The small molecule below binds the protein below.
Small molecule (SMILES): O=C(O)CO

Binding-site contacts:
Ligand atom C contacts residue GLU31 of chain 1.CA at 4.4 Å.
Ligand atom OXT contacts residue FE1 of chain 1.WC at 2.5 Å.
Ligand atom OXT contacts residue GLU32 of chain 1.CA at 3.7 Å.
Ligand atom CA contacts residue ALA35 of chain 1.CA at 3.9 Å (hydrophobic).
Ligand atom C contacts residue GLU32 of chain 1.CA at 4.4 Å.
Ligand atom OXT contacts residue ALA35 of chain 1.AA at 4.0 Å.
Ligand atom C contacts residue GLU62 of chain 1.AA at 4.1 Å.
Ligand atom O contacts residue ALA35 of chain 1.CA at 3.6 Å.
Ligand atom C contacts residue ALA35 of chain 1.AA at 3.6 Å (hydrophobic).
Ligand atom O contacts residue GLU32 of chain 1.AA at 3.8 Å.
Ligand atom O contacts residue GLU31 of chain 1.AA at 3.8 Å.
Ligand atom CA contacts residue FE1 of chain 1.WC at 4.0 Å.
Ligand atom O2 contacts residue FE1 of chain 1.WC at 3.5 Å.
Ligand atom OXT contacts residue ALA35 of chain 1.CA at 4.0 Å.
Ligand atom OXT contacts residue GLU62 of chain 1.CA at 3.0 Å (salt-bridge).
Ligand atom O contacts residue GLU62 of chain 1.CA at 4.0 Å.
Ligand atom O2 contacts residue GLU62 of chain 1.AA at 3.6 Å (salt-bridge).
Ligand atom C contacts residue GLU32 of chain 1.AA at 4.2 Å.
Ligand atom O2 contacts residue GLU31 of chain 1.CA at 4.0 Å.
Ligand atom O2 contacts residue TYR39 of chain 1.AA at 3.9 Å.
Ligand atom OXT contacts residue GLU62 of chain 1.AA at 3.0 Å (salt-bridge).
Ligand atom O2 contacts residue GLU32 of chain 1.CA at 3.0 Å (salt-bridge).
Ligand atom CA contacts residue ALA35 of chain 1.AA at 3.6 Å (hydrophobic).
Ligand atom CA contacts residue GLU31 of chain 1.CA at 3.4 Å.
Ligand atom C contacts residue FE1 of chain 1.WC at 3.6 Å.
Ligand atom C contacts residue ALA35 of chain 1.CA at 3.6 Å (hydrophobic).
Ligand atom O2 contacts residue ALA35 of chain 1.AA at 3.4 Å.
Ligand atom CA contacts residue GLU32 of chain 1.CA at 4.1 Å.
Ligand atom O contacts residue ALA35 of chain 1.AA at 3.9 Å.
Ligand atom OXT contacts residue GLU32 of chain 1.AA at 3.8 Å.
Ligand atom O contacts residue FE1 of chain 1.TC at 3.6 Å.
Ligand atom C contacts residue FE1 of chain 1.TC at 3.5 Å.
Ligand atom C contacts residue GLU62 of chain 1.CA at 3.9 Å.
Ligand atom OXT contacts residue FE1 of chain 1.TC at 2.6 Å.

Sequence of chain 1.AA:
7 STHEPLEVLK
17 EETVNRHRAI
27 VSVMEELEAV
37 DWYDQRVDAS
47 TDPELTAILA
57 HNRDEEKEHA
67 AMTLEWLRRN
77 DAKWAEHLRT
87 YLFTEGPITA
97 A

Sequence of chain 1.CA:
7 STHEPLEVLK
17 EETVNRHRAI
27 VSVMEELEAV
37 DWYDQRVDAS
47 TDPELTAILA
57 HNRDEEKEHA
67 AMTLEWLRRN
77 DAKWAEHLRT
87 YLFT